Sequence of chain 1.B:
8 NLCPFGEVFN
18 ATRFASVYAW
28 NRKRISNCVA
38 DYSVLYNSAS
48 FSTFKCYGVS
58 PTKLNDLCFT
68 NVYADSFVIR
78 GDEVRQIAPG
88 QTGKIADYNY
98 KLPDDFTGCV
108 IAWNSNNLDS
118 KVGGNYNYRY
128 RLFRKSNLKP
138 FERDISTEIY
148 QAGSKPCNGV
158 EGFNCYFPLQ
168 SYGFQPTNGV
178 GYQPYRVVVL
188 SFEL

Binding-site contacts:
Ligand atom C2 contacts residue ASN17 of chain 1.B at 2.5 Å.
Ligand atom O5 contacts residue ASN17 of chain 1.B at 2.4 Å (h-bond).
Ligand atom C8 contacts residue LEU42 of chain 1.B at 4.2 Å (hydrophobic).
Ligand atom O7 contacts residue GLY13 of chain 1.B at 4.2 Å.
Ligand atom C5 contacts residue ASN17 of chain 1.B at 3.7 Å.
Ligand atom C3 contacts residue ASN17 of chain 1.B at 3.8 Å.
Ligand atom C8 contacts residue PHE16 of chain 1.B at 3.5 Å (hydrophobic).
Ligand atom C7 contacts residue ASN17 of chain 1.B at 3.7 Å.
Ligand atom C4 contacts residue ASN17 of chain 1.B at 4.2 Å.
Ligand atom C8 contacts residue PHE48 of chain 1.B at 4.4 Å (hydrophobic).
Ligand atom N2 contacts residue ASN17 of chain 1.B at 2.9 Å (h-bond).
Ligand atom O7 contacts residue ASN17 of chain 1.B at 4.0 Å.
Ligand atom C1 contacts residue ASN17 of chain 1.B at 1.4 Å.

This protein binds this small molecule.
Small molecule (SMILES): CC(=O)N[C@@H]1[C@@H](O)[C@H](O)[C@@H](CO)O[C@H]1O